A protein and the small-molecule ligand that binds it are described below.
Small molecule (SMILES): CC(=O)N[C@@H]1[C@@H](O)[C@H](O)[C@@H](CO)O[C@H]1O

Sequence of chain 1.C:
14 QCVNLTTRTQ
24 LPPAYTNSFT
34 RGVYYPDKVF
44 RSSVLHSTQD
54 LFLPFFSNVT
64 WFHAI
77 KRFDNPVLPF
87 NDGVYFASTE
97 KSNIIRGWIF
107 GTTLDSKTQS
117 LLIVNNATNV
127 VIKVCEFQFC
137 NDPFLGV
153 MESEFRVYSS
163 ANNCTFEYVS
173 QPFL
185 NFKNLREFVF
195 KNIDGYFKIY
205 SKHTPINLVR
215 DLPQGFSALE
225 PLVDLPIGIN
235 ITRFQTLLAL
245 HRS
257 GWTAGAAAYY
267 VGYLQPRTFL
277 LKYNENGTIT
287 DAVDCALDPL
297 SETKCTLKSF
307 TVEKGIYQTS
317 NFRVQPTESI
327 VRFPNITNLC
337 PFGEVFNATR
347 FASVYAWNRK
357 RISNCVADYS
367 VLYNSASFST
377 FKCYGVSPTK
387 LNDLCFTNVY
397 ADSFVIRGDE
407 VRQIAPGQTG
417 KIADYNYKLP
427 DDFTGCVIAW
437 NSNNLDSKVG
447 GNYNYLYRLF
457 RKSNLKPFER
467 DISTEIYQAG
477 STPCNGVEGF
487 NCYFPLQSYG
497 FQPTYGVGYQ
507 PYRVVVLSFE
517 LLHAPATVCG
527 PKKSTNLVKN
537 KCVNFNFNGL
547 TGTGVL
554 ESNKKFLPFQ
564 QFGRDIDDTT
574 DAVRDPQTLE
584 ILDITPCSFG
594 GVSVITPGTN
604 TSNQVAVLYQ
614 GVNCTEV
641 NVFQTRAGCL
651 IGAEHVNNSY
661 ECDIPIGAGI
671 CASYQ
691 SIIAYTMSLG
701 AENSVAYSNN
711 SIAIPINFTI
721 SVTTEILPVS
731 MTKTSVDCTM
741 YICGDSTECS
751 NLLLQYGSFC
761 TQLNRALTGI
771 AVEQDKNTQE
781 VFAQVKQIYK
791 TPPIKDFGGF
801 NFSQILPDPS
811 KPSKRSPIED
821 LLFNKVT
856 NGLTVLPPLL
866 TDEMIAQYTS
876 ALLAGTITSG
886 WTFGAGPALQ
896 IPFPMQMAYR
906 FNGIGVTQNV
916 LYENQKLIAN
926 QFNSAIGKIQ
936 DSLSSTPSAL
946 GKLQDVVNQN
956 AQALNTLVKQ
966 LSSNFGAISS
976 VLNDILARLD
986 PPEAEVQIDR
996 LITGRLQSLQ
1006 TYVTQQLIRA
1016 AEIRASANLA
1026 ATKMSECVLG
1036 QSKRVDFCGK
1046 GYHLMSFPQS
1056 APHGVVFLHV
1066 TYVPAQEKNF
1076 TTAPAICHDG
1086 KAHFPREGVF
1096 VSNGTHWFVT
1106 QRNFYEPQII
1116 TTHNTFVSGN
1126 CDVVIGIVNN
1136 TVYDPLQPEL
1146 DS

Binding-site contacts:
Ligand atom O5 contacts residue GLU132 of chain 1.C at 3.9 Å.
Ligand atom O7 contacts residue ASN165 of chain 1.C at 3.4 Å.
Ligand atom O6 contacts residue ASN164 of chain 1.C at 3.1 Å (h-bond).
Ligand atom C8 contacts residue ASN165 of chain 1.C at 4.5 Å.
Ligand atom C1 contacts residue ASN165 of chain 1.C at 1.4 Å.
Ligand atom O6 contacts residue ASN165 of chain 1.C at 4.0 Å.
Ligand atom O5 contacts residue ASN164 of chain 1.C at 4.1 Å.
Ligand atom C5 contacts residue ASN165 of chain 1.C at 3.7 Å.
Ligand atom O5 contacts residue ASN165 of chain 1.C at 2.4 Å (h-bond).
Ligand atom C2 contacts residue ASN165 of chain 1.C at 2.5 Å.
Ligand atom C4 contacts residue ASN165 of chain 1.C at 4.3 Å.
Ligand atom N2 contacts residue ASN165 of chain 1.C at 2.9 Å (h-bond).
Ligand atom C7 contacts residue ASN165 of chain 1.C at 3.4 Å.
Ligand atom C6 contacts residue ASN164 of chain 1.C at 3.8 Å.
Ligand atom C3 contacts residue ASN165 of chain 1.C at 3.8 Å.
Ligand atom C1 contacts residue GLU132 of chain 1.C at 3.4 Å.